Binding-site contacts:
Ligand atom C6 contacts residue THR63 of chain 1.C at 3.4 Å.
Ligand atom C11 contacts residue ASP54 of chain 1.D at 3.6 Å.
Ligand atom C6 contacts residue ASN62 of chain 1.C at 3.5 Å.
Ligand atom O9 contacts residue LEU50 of chain 1.C at 2.8 Å (h-bond).
Ligand atom C1 contacts residue ARG46 of chain 1.C at 3.6 Å.
Ligand atom O1A contacts residue ARG46 of chain 1.C at 3.2 Å (salt-bridge).
Ligand atom O1A contacts residue GLY47 of chain 1.C at 2.8 Å (h-bond).
Ligand atom O3 contacts residue GLY47 of chain 1.C at 4.1 Å.
Ligand atom O9 contacts residue ASN49 of chain 1.C at 2.9 Å (h-bond).
Ligand atom C9 contacts residue LEU50 of chain 1.C at 3.4 Å (hydrophobic).
Ligand atom C3 contacts residue VAL265 of chain 1.C at 4.0 Å (hydrophobic).
Ligand atom C10 contacts residue TYR41 of chain 1.C at 3.8 Å (hydrophobic).
Ligand atom O4 contacts residue THR260 of chain 1.C at 3.6 Å.
Ligand atom C9 contacts residue ASN49 of chain 1.C at 4.0 Å.
Ligand atom O6 contacts residue ASN62 of chain 1.C at 2.9 Å (h-bond).
Ligand atom C8 contacts residue ASN49 of chain 1.C at 3.9 Å.
Ligand atom C5 contacts residue TYR41 of chain 1.C at 3.4 Å (hydrophobic).
Ligand atom C3 contacts residue GLY47 of chain 1.C at 4.1 Å.
Ligand atom N5 contacts residue TYR41 of chain 1.C at 2.8 Å (h-bond).
Ligand atom O8 contacts residue SER58 of chain 1.C at 3.4 Å (h-bond).
Ligand atom O1B contacts residue ARG46 of chain 1.C at 2.9 Å (salt-bridge).
Ligand atom O1B contacts residue TYR41 of chain 1.C at 4.0 Å.
Ligand atom O10 contacts residue ASN262 of chain 1.C at 3.4 Å (h-bond).
Ligand atom O8 contacts residue ARG46 of chain 1.C at 3.8 Å.
Ligand atom C1 contacts residue GLY47 of chain 1.C at 3.8 Å.
Ligand atom C3 contacts residue HIS267 of chain 1.C at 3.6 Å.
Ligand atom C5 contacts residue GLY47 of chain 1.C at 4.0 Å.
Ligand atom O1A contacts residue LYS155 of chain 1.C at 3.8 Å.
Ligand atom C4 contacts residue GLY47 of chain 1.C at 3.3 Å.
Ligand atom O4 contacts residue GLY47 of chain 1.C at 2.6 Å (h-bond).
Ligand atom C6 contacts residue TYR41 of chain 1.C at 3.5 Å (hydrophobic).
Ligand atom C6 contacts residue GLY47 of chain 1.C at 3.4 Å.
Ligand atom O8 contacts residue ASN49 of chain 1.C at 3.6 Å.
Ligand atom C4 contacts residue TYR41 of chain 1.C at 3.5 Å (hydrophobic).
Ligand atom O1A contacts residue HIS267 of chain 1.C at 3.3 Å.
Ligand atom O6 contacts residue THR63 of chain 1.C at 3.8 Å.
Ligand atom C11 contacts residue TYR41 of chain 1.C at 4.0 Å (hydrophobic).
Ligand atom O4 contacts residue HIS267 of chain 1.C at 3.0 Å (h-bond).
Ligand atom C9 contacts residue THR52 of chain 1.C at 3.7 Å.
Ligand atom C4 contacts residue HIS267 of chain 1.C at 3.5 Å.

The protein below binds the small molecule below.
Small molecule (SMILES): CC(=O)N[C@@H]1[C@@H](O[C@@H]2O[C@H](CO)[C@H](O)[C@H](O[C@]3(C(=O)O)C[C@H](O)[C@@H](NC(C)=O)[C@H]([C@H](O)[C@H](O)CO)O3)[C@H]2O)[C@H](O)[C@@H](CO[C@]2(C(=O)O)C[C@H](O)[C@@H](NC(C)=O)[C@H]([C@H](O)[C@H](O)CO)O2)O[C@H]1O

Sequence of chain 1.C:
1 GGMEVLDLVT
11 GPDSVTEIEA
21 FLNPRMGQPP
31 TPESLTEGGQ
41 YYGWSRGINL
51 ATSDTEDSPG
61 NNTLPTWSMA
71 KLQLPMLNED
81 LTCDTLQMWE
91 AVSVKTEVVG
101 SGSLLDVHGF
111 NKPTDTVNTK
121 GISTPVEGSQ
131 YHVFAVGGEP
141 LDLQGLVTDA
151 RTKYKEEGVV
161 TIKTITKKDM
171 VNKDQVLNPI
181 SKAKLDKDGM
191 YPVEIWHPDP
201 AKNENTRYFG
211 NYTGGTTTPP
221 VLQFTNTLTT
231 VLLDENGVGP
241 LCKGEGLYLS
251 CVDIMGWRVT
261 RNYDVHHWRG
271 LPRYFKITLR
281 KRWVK

Sequence of chain 1.D:
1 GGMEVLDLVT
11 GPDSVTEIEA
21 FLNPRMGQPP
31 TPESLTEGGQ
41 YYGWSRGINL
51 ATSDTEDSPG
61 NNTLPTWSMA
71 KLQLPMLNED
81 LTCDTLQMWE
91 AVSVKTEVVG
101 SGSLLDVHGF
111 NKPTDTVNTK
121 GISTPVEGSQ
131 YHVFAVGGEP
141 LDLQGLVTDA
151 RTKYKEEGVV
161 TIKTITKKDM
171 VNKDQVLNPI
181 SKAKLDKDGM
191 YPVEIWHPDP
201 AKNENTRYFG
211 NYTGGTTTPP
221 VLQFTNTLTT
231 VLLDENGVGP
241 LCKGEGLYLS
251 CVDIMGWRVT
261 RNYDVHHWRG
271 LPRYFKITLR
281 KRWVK